Binding-site contacts:
Ligand atom C8 contacts residue VAL216 of chain 1.D at 4.4 Å (hydrophobic).
Ligand atom O5 contacts residue ASN219 of chain 1.D at 2.3 Å (h-bond).
Ligand atom C8 contacts residue VAL208 of chain 1.D at 3.9 Å (hydrophobic).
Ligand atom O6 contacts residue ASN219 of chain 1.D at 4.3 Å.
Ligand atom N2 contacts residue ASN219 of chain 1.D at 2.9 Å (h-bond).
Ligand atom C7 contacts residue ARG217 of chain 1.D at 3.6 Å.
Ligand atom C1 contacts residue ASN219 of chain 1.D at 1.4 Å.
Ligand atom C5 contacts residue ARG217 of chain 1.D at 3.7 Å.
Ligand atom C4 contacts residue ASN219 of chain 1.D at 4.2 Å.
Ligand atom C5 contacts residue ASN219 of chain 1.D at 3.6 Å.
Ligand atom C2 contacts residue ARG217 of chain 1.D at 3.7 Å.
Ligand atom N2 contacts residue ARG217 of chain 1.D at 2.8 Å (salt-bridge).
Ligand atom O5 contacts residue ARG217 of chain 1.D at 4.3 Å.
Ligand atom C3 contacts residue ARG217 of chain 1.D at 4.3 Å.
Ligand atom O7 contacts residue ARG217 of chain 1.D at 3.6 Å.
Ligand atom C2 contacts residue ASN219 of chain 1.D at 2.5 Å.
Ligand atom C6 contacts residue ARG217 of chain 1.D at 4.3 Å.
Ligand atom C7 contacts residue ASN219 of chain 1.D at 3.6 Å.
Ligand atom C1 contacts residue ARG217 of chain 1.D at 3.5 Å.
Ligand atom C3 contacts residue ASN219 of chain 1.D at 3.8 Å.
Ligand atom C8 contacts residue ARG217 of chain 1.D at 3.4 Å.
Ligand atom O6 contacts residue ARG217 of chain 1.D at 3.9 Å.
Ligand atom O4 contacts residue ARG217 of chain 1.D at 4.5 Å.
Ligand atom O7 contacts residue ASN219 of chain 1.D at 4.0 Å.

A protein and the small-molecule ligand that binds it are described below.
Small molecule (SMILES): CC(=O)N[C@H]1[C@H](O[C@H]2[C@H](O)[C@@H](NC(C)=O)CO[C@@H]2CO)O[C@H](CO)[C@@H](O[C@@H]2O[C@H](CO)[C@@H](O)[C@H](O)[C@@H]2O)[C@@H]1O

Sequence of chain 1.D:
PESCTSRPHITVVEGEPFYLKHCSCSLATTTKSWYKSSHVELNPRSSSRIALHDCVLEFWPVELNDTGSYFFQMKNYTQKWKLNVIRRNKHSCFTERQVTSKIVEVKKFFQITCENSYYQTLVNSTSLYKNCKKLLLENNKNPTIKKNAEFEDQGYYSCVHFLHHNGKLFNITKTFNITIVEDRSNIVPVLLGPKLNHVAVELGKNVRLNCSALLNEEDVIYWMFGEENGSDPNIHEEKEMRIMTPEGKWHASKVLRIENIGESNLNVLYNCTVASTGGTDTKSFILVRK